Binding-site contacts:
Ligand atom CBG contacts residue PHE288 of chain 1.B at 3.5 Å (hydrophobic).
Ligand atom NBC contacts residue ASP237 of chain 1.B at 3.1 Å (salt-bridge).
Ligand atom CBK contacts residue PHE288 of chain 1.B at 3.9 Å (hydrophobic).
Ligand atom CAQ contacts residue TYR43 of chain 1.B at 3.1 Å (hydrophobic).
Ligand atom CAI contacts residue TRP51 of chain 1.B at 3.9 Å (hydrophobic).
Ligand atom CAN contacts residue TRP243 of chain 1.B at 3.6 Å (hydrophobic).
Ligand atom CAV contacts residue PHE288 of chain 1.B at 3.7 Å (hydrophobic).
Ligand atom NAE contacts residue PRO287 of chain 1.B at 3.8 Å.
Ligand atom CAT contacts residue ZN1 of chain 1.C at 3.1 Å.
Ligand atom NBC contacts residue HIS289 of chain 1.B at 3.1 Å (h-bond).
Ligand atom CAT contacts residue PHE288 of chain 1.B at 3.8 Å (hydrophobic).
Ligand atom CAQ contacts residue LEU44 of chain 1.B at 3.8 Å (hydrophobic).
Ligand atom CBL contacts residue TYR43 of chain 1.B at 3.4 Å (hydrophobic).
Ligand atom CAU contacts residue ZN1 of chain 1.C at 3.0 Å.
Ligand atom NAE contacts residue TRP51 of chain 1.B at 3.9 Å.
Ligand atom CAJ contacts residue ASP286 of chain 1.B at 3.8 Å.
Ligand atom CAA contacts residue TRP243 of chain 1.B at 3.5 Å (hydrophobic).
Ligand atom NAE contacts residue PHE288 of chain 1.B at 3.7 Å.
Ligand atom CAW contacts residue TRP243 of chain 1.B at 3.8 Å (hydrophobic).
Ligand atom CAT contacts residue HIS289 of chain 1.B at 3.6 Å.
Ligand atom CAX contacts residue CYS195 of chain 1.B at 3.7 Å (hydrophobic).
Ligand atom NAE contacts residue ASP286 of chain 1.B at 3.8 Å.
Ligand atom OAF contacts residue LEU95 of chain 1.B at 3.4 Å.
Ligand atom OBE contacts residue TRP243 of chain 1.B at 3.8 Å.
Ligand atom CAO contacts residue TYR43 of chain 1.B at 3.7 Å (hydrophobic).
Ligand atom CAU contacts residue ASP237 of chain 1.B at 3.2 Å.
Ligand atom SBT contacts residue TYR43 of chain 1.B at 3.8 Å.
Ligand atom OAH contacts residue TYR43 of chain 1.B at 3.2 Å (h-bond).
Ligand atom OAG contacts residue ASP61 of chain 1.A at 3.5 Å.
Ligand atom CAI contacts residue ASP286 of chain 1.B at 3.8 Å.
Ligand atom CAI contacts residue PHE288 of chain 1.B at 3.4 Å (hydrophobic).
Ligand atom CAV contacts residue TRP51 of chain 1.B at 3.8 Å (hydrophobic).
Ligand atom CAA contacts residue CYS195 of chain 1.B at 3.6 Å (hydrophobic).
Ligand atom CAA contacts residue GLY191 of chain 1.B at 3.8 Å.
Ligand atom OAF contacts residue ARG143 of chain 1.B at 3.6 Å.
Ligand atom OAH contacts residue LEU44 of chain 1.B at 3.2 Å.
Ligand atom CAR contacts residue ASP61 of chain 1.A at 3.6 Å.
Ligand atom NBC contacts residue ZN1 of chain 1.C at 2.0 Å.
Ligand atom NBC contacts residue CYS239 of chain 1.B at 3.5 Å (h-bond).
Ligand atom CAB contacts residue PHE146 of chain 1.B at 3.8 Å (hydrophobic).

Sequence of chain 1.B:
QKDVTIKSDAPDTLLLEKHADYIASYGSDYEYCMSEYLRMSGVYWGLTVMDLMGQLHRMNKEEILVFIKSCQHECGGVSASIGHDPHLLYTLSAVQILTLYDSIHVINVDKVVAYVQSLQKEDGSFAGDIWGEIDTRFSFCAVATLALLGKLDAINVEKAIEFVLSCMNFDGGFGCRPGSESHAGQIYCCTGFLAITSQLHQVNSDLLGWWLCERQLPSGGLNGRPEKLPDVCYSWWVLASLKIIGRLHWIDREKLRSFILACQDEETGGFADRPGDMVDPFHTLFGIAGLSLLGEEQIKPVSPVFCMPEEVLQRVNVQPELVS

A protein and the small-molecule ligand that binds it are described below.
Small molecule (SMILES): CCN(CC)C(=O)Oc1ccc(C[C@@H]2CN(Cc3cncn3C)c3ccc(C#N)cc3CN2S(=O)(=O)c2ccc(OC)cc2)cc1

Sequence of chain 1.A:
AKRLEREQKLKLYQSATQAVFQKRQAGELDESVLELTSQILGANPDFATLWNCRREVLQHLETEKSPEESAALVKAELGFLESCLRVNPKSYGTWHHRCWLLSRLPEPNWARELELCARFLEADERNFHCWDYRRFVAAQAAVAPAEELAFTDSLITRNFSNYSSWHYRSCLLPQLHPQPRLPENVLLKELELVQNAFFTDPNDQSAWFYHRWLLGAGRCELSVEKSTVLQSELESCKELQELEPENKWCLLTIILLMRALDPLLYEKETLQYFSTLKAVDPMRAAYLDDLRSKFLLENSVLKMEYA